Sequence of chain 1.C:
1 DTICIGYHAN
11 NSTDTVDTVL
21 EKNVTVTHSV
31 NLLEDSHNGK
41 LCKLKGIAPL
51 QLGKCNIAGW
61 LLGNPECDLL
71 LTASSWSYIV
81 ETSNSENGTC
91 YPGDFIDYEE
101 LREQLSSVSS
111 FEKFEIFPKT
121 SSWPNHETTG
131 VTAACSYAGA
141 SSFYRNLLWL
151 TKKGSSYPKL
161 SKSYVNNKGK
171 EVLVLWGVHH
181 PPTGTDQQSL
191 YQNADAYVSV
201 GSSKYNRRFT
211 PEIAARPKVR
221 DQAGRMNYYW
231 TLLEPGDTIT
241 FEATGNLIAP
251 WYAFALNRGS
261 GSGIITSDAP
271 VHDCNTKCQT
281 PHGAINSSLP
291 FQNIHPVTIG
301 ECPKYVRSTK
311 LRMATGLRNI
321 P

This small molecule binds to this protein.
Small molecule (SMILES): CC(=O)N[C@@H]1[C@@H](O)[C@H](O)[C@@H](CO)O[C@H]1O

Binding-site contacts:
Ligand atom C1 contacts residue ASN286 of chain 1.C at 1.4 Å.
Ligand atom C2 contacts residue ASN286 of chain 1.C at 2.4 Å.
Ligand atom C8 contacts residue ASN31 of chain 1.C at 4.2 Å.
Ligand atom C4 contacts residue ASN286 of chain 1.C at 3.1 Å.
Ligand atom C3 contacts residue ASN286 of chain 1.C at 3.3 Å.
Ligand atom C6 contacts residue ASN286 of chain 1.C at 3.2 Å.
Ligand atom C7 contacts residue LEU289 of chain 1.C at 4.0 Å (hydrophobic).
Ligand atom O6 contacts residue ASN286 of chain 1.C at 4.5 Å.
Ligand atom N2 contacts residue GLU34 of chain 1.C at 4.5 Å.
Ligand atom O3 contacts residue ASN286 of chain 1.C at 4.3 Å.
Ligand atom C1 contacts residue GLU34 of chain 1.C at 4.1 Å.
Ligand atom C2 contacts residue SER288 of chain 1.C at 3.9 Å.
Ligand atom C8 contacts residue LEU289 of chain 1.C at 3.6 Å (hydrophobic).
Ligand atom C5 contacts residue ASN286 of chain 1.C at 3.0 Å.
Ligand atom C1 contacts residue SER288 of chain 1.C at 4.2 Å.
Ligand atom O5 contacts residue ASN286 of chain 1.C at 2.5 Å (h-bond).
Ligand atom N2 contacts residue LEU289 of chain 1.C at 4.2 Å.
Ligand atom O7 contacts residue LEU289 of chain 1.C at 4.4 Å.
Ligand atom N2 contacts residue ASN286 of chain 1.C at 3.6 Å (h-bond).
Ligand atom O4 contacts residue ASN286 of chain 1.C at 4.5 Å.